This protein binds this small molecule.
Small molecule (SMILES): CC(=O)N[C@H]1[C@H](O[C@H]2[C@H](O)[C@@H](NC(C)=O)CO[C@@H]2CO)O[C@H](CO)[C@@H](O[C@@H]2O[C@H](CO)[C@@H](O)[C@H](O[C@H]3O[C@H](CO)[C@@H](O)[C@H](O)[C@@H]3O)[C@@H]2O)[C@@H]1O

Sequence of chain 1.B:
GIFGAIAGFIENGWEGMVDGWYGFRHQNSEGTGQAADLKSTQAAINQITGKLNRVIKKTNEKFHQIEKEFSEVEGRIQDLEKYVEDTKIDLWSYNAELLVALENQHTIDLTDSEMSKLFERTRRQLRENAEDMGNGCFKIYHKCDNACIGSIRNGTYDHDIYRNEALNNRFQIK

Sequence of chain 1.A:
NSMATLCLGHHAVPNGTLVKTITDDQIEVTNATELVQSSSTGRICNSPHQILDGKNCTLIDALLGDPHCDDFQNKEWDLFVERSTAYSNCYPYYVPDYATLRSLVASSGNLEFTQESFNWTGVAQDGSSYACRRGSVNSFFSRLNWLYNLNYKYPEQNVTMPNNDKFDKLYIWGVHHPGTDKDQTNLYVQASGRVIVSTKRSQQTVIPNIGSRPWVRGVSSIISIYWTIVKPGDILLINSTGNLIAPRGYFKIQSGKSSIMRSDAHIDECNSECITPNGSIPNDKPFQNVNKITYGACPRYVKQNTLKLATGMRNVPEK

Binding-site contacts:
Ligand atom O5 contacts residue FUL4 of chain 1.I at 4.3 Å.
Ligand atom O7 contacts residue FUL4 of chain 1.I at 4.1 Å.
Ligand atom C5 contacts residue ASN38 of chain 1.A at 3.6 Å.
Ligand atom O4 contacts residue FUL4 of chain 1.I at 3.9 Å.
Ligand atom O5 contacts residue ALA39 of chain 1.A at 4.4 Å.
Ligand atom C1 contacts residue THR318 of chain 1.A at 4.0 Å.
Ligand atom C7 contacts residue FUL4 of chain 1.I at 3.9 Å.
Ligand atom C8 contacts residue THR40 of chain 1.A at 4.1 Å.
Ligand atom C1 contacts residue FUL4 of chain 1.I at 3.3 Å.
Ligand atom C3 contacts residue ASN38 of chain 1.A at 3.8 Å.
Ligand atom N2 contacts residue FUL4 of chain 1.I at 2.8 Å (h-bond).
Ligand atom O6 contacts residue THR318 of chain 1.A at 4.0 Å.
Ligand atom C3 contacts residue FUL4 of chain 1.I at 3.5 Å.
Ligand atom C8 contacts residue ASN38 of chain 1.A at 3.7 Å.
Ligand atom O6 contacts residue LEU52 of chain 1.B at 3.9 Å.
Ligand atom O5 contacts residue THR318 of chain 1.A at 3.3 Å (h-bond).
Ligand atom C4 contacts residue ASN38 of chain 1.A at 4.2 Å.
Ligand atom C2 contacts residue ASN38 of chain 1.A at 2.4 Å.
Ligand atom C4 contacts residue FUL4 of chain 1.I at 4.0 Å.
Ligand atom C5 contacts residue FUL4 of chain 1.I at 3.9 Å.
Ligand atom O5 contacts residue ASN38 of chain 1.A at 2.3 Å (h-bond).
Ligand atom C5 contacts residue THR318 of chain 1.A at 4.5 Å.
Ligand atom O7 contacts residue ASN38 of chain 1.A at 4.4 Å.
Ligand atom C1 contacts residue ASN38 of chain 1.A at 1.4 Å.
Ligand atom C7 contacts residue ASN38 of chain 1.A at 3.5 Å.
Ligand atom N2 contacts residue ASN38 of chain 1.A at 2.9 Å (h-bond).
Ligand atom C6 contacts residue THR318 of chain 1.A at 4.3 Å.
Ligand atom C6 contacts residue THR40 of chain 1.A at 4.4 Å.
Ligand atom O3 contacts residue FUL4 of chain 1.I at 4.4 Å.
Ligand atom C2 contacts residue FUL4 of chain 1.I at 3.3 Å.